Sequence of chain 1.C:
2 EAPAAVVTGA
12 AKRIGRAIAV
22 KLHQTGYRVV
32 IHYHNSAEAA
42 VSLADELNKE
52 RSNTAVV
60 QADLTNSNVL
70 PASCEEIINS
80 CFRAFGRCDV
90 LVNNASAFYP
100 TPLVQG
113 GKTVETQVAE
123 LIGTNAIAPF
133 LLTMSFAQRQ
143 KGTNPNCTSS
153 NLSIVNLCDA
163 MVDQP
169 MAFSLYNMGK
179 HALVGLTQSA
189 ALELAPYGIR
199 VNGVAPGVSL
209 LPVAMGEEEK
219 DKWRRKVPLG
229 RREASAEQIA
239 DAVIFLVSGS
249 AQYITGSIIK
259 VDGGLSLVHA

This small molecule binds to this protein.
Small molecule (SMILES): CN(Cc1cnc2nc(N)nc(N)c2n1)c1ccc(C(=O)N[C@@H](CCC(=O)O)C(=O)O)cc1

Binding-site contacts:
Ligand atom N3 contacts residue NAP1 of chain 1.M at 2.9 Å (h-bond).
Ligand atom C7 contacts residue LEU208 of chain 1.C at 3.3 Å (hydrophobic).
Ligand atom CM contacts residue NAP1 of chain 1.M at 3.6 Å.
Ligand atom N8 contacts residue ARG14 of chain 1.C at 3.3 Å (salt-bridge).
Ligand atom NA4 contacts residue PHE97 of chain 1.C at 3.5 Å.
Ligand atom C7 contacts residue ARG14 of chain 1.C at 3.5 Å.
Ligand atom C2 contacts residue NAP1 of chain 1.M at 3.3 Å.
Ligand atom C16 contacts residue TRP221 of chain 1.C at 3.6 Å (hydrophobic).
Ligand atom C9 contacts residue NAP1 of chain 1.M at 3.2 Å.
Ligand atom C4 contacts residue TYR174 of chain 1.C at 3.7 Å (hydrophobic).
Ligand atom N3 contacts residue TYR174 of chain 1.C at 3.7 Å.
Ligand atom C8A contacts residue PHE97 of chain 1.C at 3.6 Å (hydrophobic).
Ligand atom N1 contacts residue NAP1 of chain 1.M at 2.7 Å (h-bond).
Ligand atom C13 contacts residue PRO210 of chain 1.C at 3.7 Å (hydrophobic).
Ligand atom NA2 contacts residue NAP1 of chain 1.M at 3.1 Å (h-bond).
Ligand atom C4 contacts residue NAP1 of chain 1.M at 3.6 Å.
Ligand atom C12 contacts residue PHE97 of chain 1.C at 3.5 Å (hydrophobic).
Ligand atom CG contacts residue MET213 of chain 1.C at 3.7 Å (hydrophobic).
Ligand atom C6 contacts residue LEU208 of chain 1.C at 3.8 Å (hydrophobic).
Ligand atom C4A contacts residue PHE97 of chain 1.C at 3.8 Å (hydrophobic).
Ligand atom C13 contacts residue PHE97 of chain 1.C at 3.5 Å (hydrophobic).
Ligand atom OE1 contacts residue GLU217 of chain 1.C at 3.8 Å.
Ligand atom N5 contacts residue NAP1 of chain 1.M at 3.2 Å.
Ligand atom N1 contacts residue PHE97 of chain 1.C at 3.8 Å.
Ligand atom NA2 contacts residue SER95 of chain 1.C at 3.0 Å (h-bond).
Ligand atom NA2 contacts residue PHE97 of chain 1.C at 3.4 Å.
Ligand atom C4A contacts residue NAP1 of chain 1.M at 3.6 Å.
Ligand atom C8A contacts residue NAP1 of chain 1.M at 3.3 Å.
Ligand atom C7 contacts residue NAP1 of chain 1.M at 3.5 Å.
Ligand atom N3 contacts residue PHE97 of chain 1.C at 3.6 Å.
Ligand atom NA4 contacts residue NAP1 of chain 1.M at 3.5 Å.
Ligand atom N8 contacts residue NAP1 of chain 1.M at 3.2 Å (h-bond).
Ligand atom C9 contacts residue LEU209 of chain 1.C at 3.8 Å (hydrophobic).
Ligand atom NA4 contacts residue TYR174 of chain 1.C at 2.7 Å (h-bond).
Ligand atom C6 contacts residue NAP1 of chain 1.M at 3.4 Å.
Ligand atom C4 contacts residue PHE97 of chain 1.C at 3.6 Å (hydrophobic).
Ligand atom O1 contacts residue PRO99 of chain 1.C at 3.3 Å.
Ligand atom C2 contacts residue PHE97 of chain 1.C at 3.4 Å (hydrophobic).
Ligand atom C12 contacts residue MET213 of chain 1.C at 3.5 Å (hydrophobic).
Ligand atom C9 contacts residue LEU208 of chain 1.C at 3.8 Å (hydrophobic).